Binding-site contacts:
Ligand atom C2 contacts residue THR59 of chain 1.E at 4.1 Å.
Ligand atom N1 contacts residue SER47 of chain 1.E at 2.9 Å (h-bond).
Ligand atom N9 contacts residue TYR85 of chain 1.E at 4.0 Å.
Ligand atom N6 contacts residue THR91 of chain 3.E at 3.5 Å (h-bond).
Ligand atom N9 contacts residue LYS61 of chain 1.E at 3.7 Å.
Ligand atom C8 contacts residue LYS61 of chain 1.E at 3.7 Å.
Ligand atom C6 contacts residue SER47 of chain 1.E at 3.9 Å.
Ligand atom N6 contacts residue THR45 of chain 1.E at 2.5 Å (h-bond).
Ligand atom C6 contacts residue THR59 of chain 1.E at 3.6 Å.
Ligand atom O6 contacts residue LYS61 of chain 1.E at 3.0 Å (salt-bridge).
Ligand atom C6 contacts residue VAL29 of chain 1.E at 4.1 Å (hydrophobic).
Ligand atom C5 contacts residue THR45 of chain 1.E at 3.1 Å.
Ligand atom C6 contacts residue THR45 of chain 1.E at 3.1 Å.
Ligand atom C8 contacts residue TYR85 of chain 1.E at 3.8 Å (hydrophobic).
Ligand atom C5 contacts residue TYR85 of chain 1.E at 3.5 Å (hydrophobic).
Ligand atom P contacts residue LYS43 of chain 1.E at 3.2 Å.
Ligand atom C4 contacts residue TYR85 of chain 1.E at 3.8 Å (hydrophobic).
Ligand atom C5' contacts residue TYR85 of chain 1.E at 4.0 Å (hydrophobic).
Ligand atom OP2 contacts residue LYS43 of chain 1.E at 2.7 Å (salt-bridge).
Ligand atom N6 contacts residue THR59 of chain 1.E at 2.8 Å (h-bond).
Ligand atom C2 contacts residue SER47 of chain 1.E at 3.4 Å.
Ligand atom N6 contacts residue SER47 of chain 1.E at 4.1 Å.
Ligand atom P contacts residue TYR85 of chain 1.E at 3.7 Å.
Ligand atom N7 contacts residue LYS61 of chain 1.E at 3.7 Å.
Ligand atom OP1 contacts residue LYS43 of chain 1.E at 2.9 Å (salt-bridge).
Ligand atom N7 contacts residue TYR85 of chain 1.E at 3.7 Å.
Ligand atom N6 contacts residue CYS46 of chain 1.E at 3.4 Å (h-bond).
Ligand atom C8 contacts residue THR45 of chain 1.E at 3.8 Å.
Ligand atom C4 contacts residue LYS61 of chain 1.E at 3.7 Å.
Ligand atom C5 contacts residue VAL29 of chain 1.E at 4.0 Å (hydrophobic).
Ligand atom OP1 contacts residue TYR85 of chain 1.E at 3.5 Å (h-bond).
Ligand atom N6 contacts residue LYS61 of chain 1.E at 4.1 Å.
Ligand atom N1 contacts residue THR59 of chain 1.E at 3.5 Å.
Ligand atom N1 contacts residue TYR85 of chain 1.E at 3.5 Å.
Ligand atom OP2 contacts residue GLU63 of chain 1.E at 3.6 Å (salt-bridge).
Ligand atom N6 contacts residue TYR85 of chain 1.E at 3.4 Å.
Ligand atom C5 contacts residue LYS61 of chain 1.E at 3.7 Å.
Ligand atom C6 contacts residue LYS61 of chain 1.E at 3.8 Å.
Ligand atom N7 contacts residue THR45 of chain 1.E at 2.5 Å (h-bond).
Ligand atom C6 contacts residue TYR85 of chain 1.E at 3.4 Å (hydrophobic).

This protein binds this small molecule.
Small molecule (SMILES): Nc1nc(=O)c2ncn([C@@H]3O[C@H](CO[P](=O)(O)O[C@H]4[C@@H](O)[C@H](n5cnc6c(N)ncnc65)O[C@@H]4CO[P](=O)(O)O[C@@H]4[C@@H](O)[C@H](n5cnc6c(N)ncnc65)O[C@@H]4COP(=O)=O)[C@@H](O)[C@H]3O)c2[nH]1

Sequence of chain 1.E:
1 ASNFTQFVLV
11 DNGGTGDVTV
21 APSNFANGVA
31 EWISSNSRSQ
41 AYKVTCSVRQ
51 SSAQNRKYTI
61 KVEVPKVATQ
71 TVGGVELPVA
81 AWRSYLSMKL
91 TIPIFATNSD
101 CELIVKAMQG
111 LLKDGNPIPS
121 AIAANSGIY

Sequence of chain 3.E:
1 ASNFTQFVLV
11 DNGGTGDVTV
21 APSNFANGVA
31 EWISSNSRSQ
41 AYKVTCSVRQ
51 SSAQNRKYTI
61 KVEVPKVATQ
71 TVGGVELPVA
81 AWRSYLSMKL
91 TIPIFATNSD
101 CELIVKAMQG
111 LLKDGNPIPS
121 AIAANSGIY